Sequence of chain 14.A:
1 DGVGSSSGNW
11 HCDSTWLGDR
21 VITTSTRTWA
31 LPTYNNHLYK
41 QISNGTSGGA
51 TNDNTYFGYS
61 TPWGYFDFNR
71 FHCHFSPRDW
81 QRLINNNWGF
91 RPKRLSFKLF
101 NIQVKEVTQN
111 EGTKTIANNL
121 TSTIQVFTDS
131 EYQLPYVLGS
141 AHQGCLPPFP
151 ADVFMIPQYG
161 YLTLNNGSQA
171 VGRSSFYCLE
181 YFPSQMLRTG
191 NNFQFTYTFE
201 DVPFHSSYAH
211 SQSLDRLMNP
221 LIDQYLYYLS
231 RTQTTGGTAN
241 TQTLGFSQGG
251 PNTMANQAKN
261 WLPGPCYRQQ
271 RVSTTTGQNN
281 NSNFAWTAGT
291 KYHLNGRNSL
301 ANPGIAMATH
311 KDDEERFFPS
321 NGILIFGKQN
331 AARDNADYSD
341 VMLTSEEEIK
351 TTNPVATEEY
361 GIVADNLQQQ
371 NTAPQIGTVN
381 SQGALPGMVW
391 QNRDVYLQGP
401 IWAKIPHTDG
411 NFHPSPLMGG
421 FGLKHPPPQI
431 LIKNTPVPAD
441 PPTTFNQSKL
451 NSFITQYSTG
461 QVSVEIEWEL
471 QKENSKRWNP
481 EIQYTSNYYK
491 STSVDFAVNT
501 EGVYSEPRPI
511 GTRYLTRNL

A small-molecule ligand and the protein it binds are described below.
Small molecule (SMILES): Nc1ccn([C@H]2C[C@H](O[P](=O)(O)OC[C@H]3O[C@@H](n4cnc5c(N)ncnc54)C[C@@H]3O)[C@@H](CO)O2)c(=O)n1

Binding-site contacts:
Ligand atom C6 contacts residue SER415 of chain 14.A at 4.1 Å.
Ligand atom N1 contacts residue VAL202 of chain 14.A at 3.5 Å.
Ligand atom N1 contacts residue GLY422 of chain 14.A at 2.9 Å (h-bond).
Ligand atom C5 contacts residue ARG91 of chain 14.A at 4.2 Å.
Ligand atom C2 contacts residue PRO203 of chain 14.A at 4.0 Å (hydrophobic).
Ligand atom N6 contacts residue VAL202 of chain 14.A at 4.2 Å.
Ligand atom N6 contacts residue GLY420 of chain 14.A at 3.7 Å.
Ligand atom C4 contacts residue PRO203 of chain 14.A at 4.1 Å (hydrophobic).
Ligand atom C2' contacts residue PRO414 of chain 14.A at 3.6 Å (hydrophobic).
Ligand atom C2 contacts residue VAL202 of chain 14.A at 4.1 Å (hydrophobic).
Ligand atom OP2 contacts residue ASP409 of chain 44.A at 3.2 Å (salt-bridge).
Ligand atom C4 contacts residue ASP201 of chain 14.A at 3.5 Å.
Ligand atom N7 contacts residue SER415 of chain 14.A at 3.9 Å.
Ligand atom C2' contacts residue PRO203 of chain 14.A at 3.3 Å (hydrophobic).
Ligand atom N1 contacts residue PRO203 of chain 14.A at 4.2 Å.
Ligand atom C4 contacts residue VAL202 of chain 14.A at 3.7 Å (hydrophobic).
Ligand atom C8 contacts residue HIS413 of chain 14.A at 3.9 Å.
Ligand atom N4 contacts residue ASP201 of chain 14.A at 2.6 Å.
Ligand atom N7 contacts residue HIS413 of chain 14.A at 4.2 Å.
Ligand atom C2 contacts residue GLY422 of chain 14.A at 3.2 Å.
Ligand atom C5 contacts residue VAL202 of chain 14.A at 3.6 Å (hydrophobic).
Ligand atom N4 contacts residue VAL202 of chain 14.A at 2.9 Å (h-bond).
Ligand atom C5 contacts residue PRO203 of chain 14.A at 4.0 Å (hydrophobic).
Ligand atom C2' contacts residue HIS413 of chain 14.A at 3.7 Å.
Ligand atom O3' contacts residue PRO414 of chain 14.A at 4.2 Å.
Ligand atom N6 contacts residue GLY422 of chain 14.A at 3.3 Å (h-bond).
Ligand atom N3 contacts residue ASP201 of chain 14.A at 4.2 Å.
Ligand atom C5 contacts residue ASP201 of chain 14.A at 3.3 Å.
Ligand atom C6 contacts residue PRO203 of chain 14.A at 4.0 Å (hydrophobic).
Ligand atom N7 contacts residue ASN392 of chain 14.A at 4.2 Å.
Ligand atom C1' contacts residue PRO203 of chain 14.A at 4.1 Å (hydrophobic).
Ligand atom N6 contacts residue SER415 of chain 14.A at 3.8 Å.
Ligand atom N1 contacts residue PRO203 of chain 14.A at 3.8 Å.
Ligand atom C6 contacts residue VAL202 of chain 14.A at 4.1 Å (hydrophobic).
Ligand atom C4 contacts residue PRO203 of chain 14.A at 4.0 Å (hydrophobic).
Ligand atom C5 contacts residue PRO203 of chain 14.A at 3.8 Å (hydrophobic).
Ligand atom C6 contacts residue GLY422 of chain 14.A at 3.7 Å.
Ligand atom N7 contacts residue PRO203 of chain 14.A at 4.1 Å.
Ligand atom C6 contacts residue PRO203 of chain 14.A at 4.0 Å (hydrophobic).
Ligand atom N6 contacts residue PHE421 of chain 14.A at 3.8 Å.

Sequence of chain 44.A:
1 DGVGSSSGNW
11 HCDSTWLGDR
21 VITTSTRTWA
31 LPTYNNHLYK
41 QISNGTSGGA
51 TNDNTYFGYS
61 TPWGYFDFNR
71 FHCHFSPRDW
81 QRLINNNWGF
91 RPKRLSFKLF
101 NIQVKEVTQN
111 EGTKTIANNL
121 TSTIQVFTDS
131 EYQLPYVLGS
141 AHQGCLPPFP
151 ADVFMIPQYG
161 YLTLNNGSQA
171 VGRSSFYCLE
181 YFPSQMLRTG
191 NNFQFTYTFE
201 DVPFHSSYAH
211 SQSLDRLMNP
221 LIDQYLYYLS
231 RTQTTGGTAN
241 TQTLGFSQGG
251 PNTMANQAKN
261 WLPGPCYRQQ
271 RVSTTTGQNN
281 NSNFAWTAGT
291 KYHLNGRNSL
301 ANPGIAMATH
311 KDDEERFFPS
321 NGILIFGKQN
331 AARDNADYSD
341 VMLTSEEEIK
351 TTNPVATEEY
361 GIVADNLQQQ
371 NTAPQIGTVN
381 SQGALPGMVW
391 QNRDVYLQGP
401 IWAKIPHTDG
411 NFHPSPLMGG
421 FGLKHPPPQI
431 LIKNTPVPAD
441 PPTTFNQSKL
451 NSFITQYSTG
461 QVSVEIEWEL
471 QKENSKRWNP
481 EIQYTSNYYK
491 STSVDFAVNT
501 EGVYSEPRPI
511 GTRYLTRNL